Sequence of chain 2.A:
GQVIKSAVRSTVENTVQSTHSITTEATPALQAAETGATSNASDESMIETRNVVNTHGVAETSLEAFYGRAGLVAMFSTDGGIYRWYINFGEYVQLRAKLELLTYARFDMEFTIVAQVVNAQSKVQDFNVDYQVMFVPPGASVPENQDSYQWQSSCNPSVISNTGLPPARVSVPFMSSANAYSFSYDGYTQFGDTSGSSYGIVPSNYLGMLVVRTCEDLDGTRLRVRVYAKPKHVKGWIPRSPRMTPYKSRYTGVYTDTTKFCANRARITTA

Binding-site contacts:
Ligand atom SG contacts residue PRO249 of chain 2.A at 3.6 Å.
Ligand atom O contacts residue ASP235 of chain 2.C at 3.4 Å.
Ligand atom CB contacts residue GLY1 of chain 2.P at 3.7 Å.
Ligand atom C contacts residue MET247 of chain 2.A at 3.7 Å (hydrophobic).
Ligand atom SG contacts residue THR248 of chain 2.A at 3.2 Å (h-bond).
Ligand atom O contacts residue GLY1 of chain 2.P at 2.2 Å (h-bond).
Ligand atom N contacts residue THR248 of chain 2.A at 4.1 Å.
Ligand atom C contacts residue GLY1 of chain 2.P at 1.3 Å.
Ligand atom N contacts residue GLY1 of chain 2.P at 2.9 Å (h-bond).
Ligand atom CB contacts residue THR248 of chain 2.A at 4.5 Å.
Ligand atom CA contacts residue GLY1 of chain 2.P at 2.4 Å.
Ligand atom C contacts residue ASP235 of chain 2.C at 4.3 Å.
Ligand atom SG contacts residue MET247 of chain 2.A at 3.4 Å.
Ligand atom CB contacts residue PRO249 of chain 2.A at 4.3 Å (hydrophobic).
Ligand atom O contacts residue ARG233 of chain 2.C at 4.1 Å.
Ligand atom N contacts residue MET247 of chain 2.A at 3.8 Å.
Ligand atom SG contacts residue ASP235 of chain 2.C at 3.7 Å.
Ligand atom SG contacts residue ILE236 of chain 2.C at 4.3 Å.
Ligand atom CA contacts residue ASP235 of chain 2.C at 4.0 Å.
Ligand atom SG contacts residue GLY1 of chain 2.P at 4.4 Å.
Ligand atom O contacts residue MET247 of chain 2.A at 3.8 Å.
Ligand atom CB contacts residue ASP235 of chain 2.C at 2.8 Å.
Ligand atom CA contacts residue MET247 of chain 2.A at 4.2 Å (hydrophobic).
Ligand atom N contacts residue PRO249 of chain 2.A at 3.5 Å.

A small-molecule ligand and the protein it binds are described below.
Small molecule (SMILES): N[C@@H](CS)C(=O)O

Sequence of chain 2.C:
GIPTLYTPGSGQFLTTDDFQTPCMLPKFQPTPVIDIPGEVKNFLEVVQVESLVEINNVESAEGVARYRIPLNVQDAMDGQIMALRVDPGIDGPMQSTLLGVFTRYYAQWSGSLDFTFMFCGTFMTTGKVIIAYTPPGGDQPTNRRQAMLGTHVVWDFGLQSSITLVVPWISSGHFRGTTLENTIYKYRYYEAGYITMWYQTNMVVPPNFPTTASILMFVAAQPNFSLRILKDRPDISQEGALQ